This protein binds this small molecule.
Small molecule (SMILES): CC[C@H](C)[C@@H]1NC(=O)[C@H](CC(=O)O)NC(=O)[C@H](CC2=c3ccccc3=NC2)NC(=O)CCNC(=O)[C@H](CC(N)=O)NC(=O)[C@H](CC(N)=O)NC(=O)[C@H](CC(N)=O)NC1=O

Binding-site contacts:
Ligand atom CD1 contacts residue TYR146 of chain 1.C at 4.1 Å (hydrophobic).
Ligand atom CH2 contacts residue ASN151 of chain 1.C at 3.8 Å.
Ligand atom CZ2 contacts residue PRO153 of chain 1.C at 3.6 Å (hydrophobic).
Ligand atom CE2 contacts residue PRO153 of chain 1.C at 3.6 Å (hydrophobic).
Ligand atom CD1 contacts residue THR107 of chain 1.C at 3.5 Å.
Ligand atom C contacts residue ARG142 of chain 1.C at 3.4 Å.
Ligand atom CH2 contacts residue LYS150 of chain 1.C at 4.2 Å.
Ligand atom N contacts residue ARG142 of chain 1.C at 4.3 Å.
Ligand atom CG2 contacts residue HIS108 of chain 1.C at 3.7 Å.
Ligand atom N contacts residue ARG142 of chain 1.C at 3.5 Å (salt-bridge).
Ligand atom O contacts residue ARG142 of chain 1.C at 2.9 Å (salt-bridge).
Ligand atom CE3 contacts residue PRO153 of chain 1.C at 4.4 Å (hydrophobic).
Ligand atom O contacts residue ARG142 of chain 1.C at 3.7 Å.
Ligand atom C contacts residue ARG142 of chain 1.C at 3.9 Å.
Ligand atom CH2 contacts residue GLN152 of chain 1.C at 4.4 Å.
Ligand atom CZ2 contacts residue LYS150 of chain 1.C at 3.8 Å.
Ligand atom CZ2 contacts residue ASN151 of chain 1.C at 3.6 Å.
Ligand atom CZ3 contacts residue PRO153 of chain 1.C at 4.3 Å (hydrophobic).
Ligand atom CD1 contacts residue GLY149 of chain 1.C at 3.9 Å.
Ligand atom NE1 contacts residue GLN152 of chain 1.C at 3.4 Å (h-bond).
Ligand atom O contacts residue TYR146 of chain 1.C at 4.3 Å.
Ligand atom CG contacts residue PRO153 of chain 1.C at 4.2 Å (hydrophobic).
Ligand atom CE2 contacts residue GLN152 of chain 1.C at 3.8 Å.
Ligand atom NE1 contacts residue GLY149 of chain 1.C at 2.8 Å (h-bond).
Ligand atom CD1 contacts residue PRO153 of chain 1.C at 4.0 Å (hydrophobic).
Ligand atom CA contacts residue ARG142 of chain 1.C at 4.0 Å.
Ligand atom NE1 contacts residue GLY154 of chain 1.C at 4.4 Å.
Ligand atom CZ2 contacts residue GLY149 of chain 1.C at 3.5 Å.
Ligand atom CD1 contacts residue GLN152 of chain 1.C at 4.4 Å.
Ligand atom CB contacts residue HIS108 of chain 1.C at 4.0 Å.
Ligand atom CH2 contacts residue PRO153 of chain 1.C at 4.2 Å (hydrophobic).
Ligand atom CZ2 contacts residue GLN152 of chain 1.C at 3.5 Å.
Ligand atom NE1 contacts residue PRO153 of chain 1.C at 3.6 Å.
Ligand atom CA contacts residue ARG142 of chain 1.C at 3.7 Å.
Ligand atom CE2 contacts residue GLY149 of chain 1.C at 3.4 Å.
Ligand atom CD1 contacts residue GLY154 of chain 1.C at 4.2 Å.
Ligand atom CD2 contacts residue PRO153 of chain 1.C at 4.0 Å (hydrophobic).

Sequence of chain 1.C:
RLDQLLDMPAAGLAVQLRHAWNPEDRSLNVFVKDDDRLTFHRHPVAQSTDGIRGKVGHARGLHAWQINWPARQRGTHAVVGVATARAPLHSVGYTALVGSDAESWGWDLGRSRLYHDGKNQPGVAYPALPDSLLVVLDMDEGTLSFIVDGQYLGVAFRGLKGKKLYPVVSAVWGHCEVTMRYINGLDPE